This small molecule binds to this protein.
Small molecule (SMILES): CCC[C@H](NC[C@@H](O)[C@H](Cc1cccs1)NC(=O)[C@H](Cc1cccs1)NC(=O)[C@@H](NC(=O)[C@@H](N)CCC(=O)O)[C@@H](C)CC)C(=O)O

Sequence of chain 1.A:
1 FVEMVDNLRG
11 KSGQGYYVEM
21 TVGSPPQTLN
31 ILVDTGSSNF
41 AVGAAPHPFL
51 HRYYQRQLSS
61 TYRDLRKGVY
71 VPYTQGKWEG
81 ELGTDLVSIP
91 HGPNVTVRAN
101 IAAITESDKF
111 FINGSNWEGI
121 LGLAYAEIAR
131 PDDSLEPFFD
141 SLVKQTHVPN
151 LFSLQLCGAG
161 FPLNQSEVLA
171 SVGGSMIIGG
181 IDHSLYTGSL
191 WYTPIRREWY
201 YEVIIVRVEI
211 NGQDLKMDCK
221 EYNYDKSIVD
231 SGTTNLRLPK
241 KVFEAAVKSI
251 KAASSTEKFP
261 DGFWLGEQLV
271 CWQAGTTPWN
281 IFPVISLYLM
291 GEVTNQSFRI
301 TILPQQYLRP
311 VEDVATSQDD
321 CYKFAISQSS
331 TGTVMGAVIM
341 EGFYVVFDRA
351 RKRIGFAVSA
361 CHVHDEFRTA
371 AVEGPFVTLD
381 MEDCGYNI

Binding-site contacts:
Ligand atom O contacts residue THR233 of chain 1.A at 2.6 Å (h-bond).
Ligand atom C30 contacts residue GLY36 of chain 1.A at 3.1 Å.
Ligand atom CG contacts residue ASN235 of chain 1.A at 3.4 Å.
Ligand atom O contacts residue THR233 of chain 1.A at 3.0 Å.
Ligand atom CA contacts residue GLY13 of chain 1.A at 3.6 Å.
Ligand atom CG2 contacts residue GLY13 of chain 1.A at 3.3 Å.
Ligand atom C contacts residue THR234 of chain 1.A at 3.1 Å.
Ligand atom CD1 contacts residue GLY15 of chain 1.A at 3.2 Å.
Ligand atom CG2 contacts residue ILE112 of chain 1.A at 3.5 Å (hydrophobic).
Ligand atom CB contacts residue GLN75 of chain 1.A at 3.1 Å.
Ligand atom OE1 contacts residue ASN235 of chain 1.A at 3.4 Å (h-bond).
Ligand atom OE2 contacts residue ASN235 of chain 1.A at 2.4 Å (h-bond).
Ligand atom CD1 contacts residue SER12 of chain 1.A at 3.5 Å.
Ligand atom C24 contacts residue PHE110 of chain 1.A at 3.0 Å (hydrophobic).
Ligand atom CA contacts residue THR234 of chain 1.A at 3.4 Å.
Ligand atom C25 contacts residue ASP230 of chain 1.A at 3.5 Å.
Ligand atom O contacts residue GLY13 of chain 1.A at 3.1 Å (h-bond).
Ligand atom CG1 contacts residue THR234 of chain 1.A at 2.8 Å.
Ligand atom C contacts residue TYR200 of chain 1.A at 3.6 Å (hydrophobic).
Ligand atom CB contacts residue THR234 of chain 1.A at 3.5 Å.
Ligand atom C28 contacts residue GLY36 of chain 1.A at 3.2 Å.
Ligand atom OXT contacts residue GLY36 of chain 1.A at 3.4 Å (h-bond).
Ligand atom S2 contacts residue ILE120 of chain 1.A at 2.9 Å.
Ligand atom O contacts residue GLY232 of chain 1.A at 3.3 Å (h-bond).
Ligand atom N contacts residue THR234 of chain 1.A at 2.4 Å (h-bond).
Ligand atom S2 contacts residue PHE110 of chain 1.A at 3.1 Å.
Ligand atom CA contacts residue THR234 of chain 1.A at 3.3 Å.
Ligand atom CB contacts residue GLY232 of chain 1.A at 3.3 Å.
Ligand atom C28 contacts residue TYR200 of chain 1.A at 2.6 Å (hydrophobic).
Ligand atom C contacts residue GLY232 of chain 1.A at 3.6 Å.
Ligand atom C19 contacts residue ASP34 of chain 1.A at 3.5 Å.
Ligand atom O6 contacts residue ASP34 of chain 1.A at 2.4 Å (salt-bridge).
Ligand atom O contacts residue THR234 of chain 1.A at 2.9 Å (h-bond).
Ligand atom CD1 contacts residue GLY232 of chain 1.A at 3.0 Å.
Ligand atom C contacts residue GLY13 of chain 1.A at 3.2 Å.
Ligand atom CG1 contacts residue GLY232 of chain 1.A at 2.6 Å.
Ligand atom C29 contacts residue TYR200 of chain 1.A at 3.2 Å (hydrophobic).
Ligand atom OXT contacts residue ASP230 of chain 1.A at 3.5 Å (salt-bridge).
Ligand atom OXT contacts residue TYR200 of chain 1.A at 3.1 Å.
Ligand atom CD contacts residue ASN235 of chain 1.A at 2.8 Å.